Binding-site contacts:
Ligand atom C08 contacts residue ASP80 of chain 1.A at 3.1 Å.
Ligand atom O01 contacts residue TYR49 of chain 1.A at 4.0 Å.
Ligand atom C05 contacts residue ILE13 of chain 1.A at 3.6 Å (hydrophobic).
Ligand atom C02 contacts residue ILE13 of chain 1.A at 3.7 Å (hydrophobic).
Ligand atom C05 contacts residue HIS74 of chain 1.A at 3.5 Å.
Ligand atom C07 contacts residue ASP80 of chain 1.A at 4.0 Å.
Ligand atom O22 contacts residue PHE136 of chain 1.A at 3.6 Å.
Ligand atom O16 contacts residue GLN70 of chain 1.A at 4.0 Å.
Ligand atom C17 contacts residue HIS34 of chain 1.A at 3.9 Å.
Ligand atom O19 contacts residue TRP29 of chain 1.A at 4.0 Å.
Ligand atom C09 contacts residue ASP80 of chain 1.A at 2.8 Å.
Ligand atom C07 contacts residue TRP76 of chain 1.A at 4.0 Å (hydrophobic).
Ligand atom O10 contacts residue LYS88 of chain 1.A at 3.9 Å.
Ligand atom O16 contacts residue PHE51 of chain 1.A at 3.8 Å.
Ligand atom C02 contacts residue HIS34 of chain 1.A at 3.1 Å.
Ligand atom O01 contacts residue HIS74 of chain 1.A at 3.1 Å.
Ligand atom C03 contacts residue HIS74 of chain 1.A at 3.9 Å.
Ligand atom C14 contacts residue ILE13 of chain 1.A at 4.0 Å (hydrophobic).
Ligand atom O04 contacts residue HIS34 of chain 1.A at 3.2 Å.
Ligand atom O01 contacts residue THR72 of chain 1.A at 3.0 Å.
Ligand atom O16 contacts residue THR72 of chain 1.A at 2.8 Å (h-bond).
Ligand atom C21 contacts residue HIS34 of chain 1.A at 3.8 Å.
Ligand atom O12 contacts residue ASP80 of chain 1.A at 4.0 Å.
Ligand atom C03 contacts residue ILE13 of chain 1.A at 3.9 Å (hydrophobic).
Ligand atom C15 contacts residue THR72 of chain 1.A at 3.7 Å.
Ligand atom C17 contacts residue VAL15 of chain 1.A at 3.8 Å (hydrophobic).
Ligand atom O10 contacts residue ASP80 of chain 1.A at 2.7 Å (salt-bridge).
Ligand atom C02 contacts residue THR72 of chain 1.A at 4.0 Å.
Ligand atom C14 contacts residue HIS34 of chain 1.A at 3.2 Å.
Ligand atom O16 contacts residue HIS34 of chain 1.A at 2.8 Å (h-bond).
Ligand atom C15 contacts residue HIS34 of chain 1.A at 3.0 Å.
Ligand atom O01 contacts residue ILE13 of chain 1.A at 4.0 Å.
Ligand atom C13 contacts residue PHE138 of chain 1.A at 3.7 Å (hydrophobic).
Ligand atom C20 contacts residue PHE136 of chain 1.A at 3.9 Å (hydrophobic).
Ligand atom C11 contacts residue ASP80 of chain 1.A at 3.5 Å.
Ligand atom C18 contacts residue GLN102 of chain 1.A at 3.5 Å.
Ligand atom O01 contacts residue HIS34 of chain 1.A at 3.1 Å (h-bond).
Ligand atom C03 contacts residue HIS34 of chain 1.A at 3.7 Å.
Ligand atom C02 contacts residue HIS74 of chain 1.A at 3.8 Å.
Ligand atom O19 contacts residue GLN102 of chain 1.A at 2.2 Å (h-bond).

The small molecule below binds the protein below.
Small molecule (SMILES): O=C(/C(O)=C/c1ccc(O)c(O)c1)c1c(O)cc(O)cc1O

Sequence of chain 1.A:
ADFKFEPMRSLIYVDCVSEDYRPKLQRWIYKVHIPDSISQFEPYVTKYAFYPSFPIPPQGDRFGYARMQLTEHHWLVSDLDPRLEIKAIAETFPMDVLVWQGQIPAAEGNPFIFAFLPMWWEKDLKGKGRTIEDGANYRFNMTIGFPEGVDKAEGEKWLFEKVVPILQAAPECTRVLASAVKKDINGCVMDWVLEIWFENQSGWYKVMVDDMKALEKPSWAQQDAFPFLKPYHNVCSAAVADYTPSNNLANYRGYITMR